Binding-site contacts:
Ligand atom C27 contacts residue EDO1 of chain 1.T at 3.3 Å.
Ligand atom C12 contacts residue VAL242 of chain 1.A at 3.8 Å (hydrophobic).
Ligand atom C23 contacts residue TYR18 of chain 1.B at 3.7 Å (hydrophobic).
Ligand atom C12 contacts residue HIS191 of chain 1.A at 3.4 Å.
Ligand atom C21 contacts residue PHE193 of chain 1.A at 3.3 Å (hydrophobic).
Ligand atom O18 contacts residue ILE351 of chain 1.A at 3.8 Å.
Ligand atom C25 contacts residue EDO1 of chain 1.T at 3.5 Å.
Ligand atom C20 contacts residue ALA244 of chain 1.A at 3.5 Å (hydrophobic).
Ligand atom C20 contacts residue ARG311 of chain 1.A at 3.4 Å.
Ligand atom C25 contacts residue ARG196 of chain 1.A at 3.5 Å.
Ligand atom C17 contacts residue PHE193 of chain 1.A at 3.6 Å (hydrophobic).
Ligand atom O18 contacts residue PHE193 of chain 1.A at 3.7 Å.
Ligand atom C24 contacts residue ASP219 of chain 1.A at 3.5 Å.
Ligand atom C21 contacts residue ARG311 of chain 1.A at 3.8 Å.
Ligand atom C6 contacts residue PRO273 of chain 1.A at 3.8 Å (hydrophobic).
Ligand atom C15 contacts residue ILE351 of chain 1.A at 3.7 Å (hydrophobic).
Ligand atom O8 contacts residue ALA379 of chain 1.A at 3.6 Å.
Ligand atom C1 contacts residue VAL242 of chain 1.A at 3.7 Å (hydrophobic).
Ligand atom C14 contacts residue SER275 of chain 1.A at 3.6 Å.
Ligand atom C11 contacts residue HIS191 of chain 1.A at 3.4 Å.
Ligand atom C13 contacts residue VAL242 of chain 1.A at 3.7 Å (hydrophobic).
Ligand atom C22 contacts residue PHE193 of chain 1.A at 3.6 Å (hydrophobic).
Ligand atom C23 contacts residue ASP219 of chain 1.A at 3.4 Å.
Ligand atom C20 contacts residue TYR18 of chain 1.B at 3.5 Å (hydrophobic).
Ligand atom N26 contacts residue EDO1 of chain 1.T at 2.6 Å (h-bond).
Ligand atom C17 contacts residue SER275 of chain 1.A at 3.6 Å.
Ligand atom N26 contacts residue ARG196 of chain 1.A at 3.8 Å.
Ligand atom C20 contacts residue ALA245 of chain 1.A at 3.7 Å (hydrophobic).
Ligand atom O9 contacts residue ALA379 of chain 1.A at 3.6 Å.
Ligand atom O18 contacts residue SER275 of chain 1.A at 2.8 Å (h-bond).
Ligand atom C19 contacts residue ALA244 of chain 1.A at 3.5 Å (hydrophobic).
Ligand atom C27 contacts residue ARG311 of chain 1.A at 3.6 Å.
Ligand atom C17 contacts residue ALA244 of chain 1.A at 3.8 Å (hydrophobic).
Ligand atom C27 contacts residue PHE193 of chain 1.A at 3.4 Å (hydrophobic).
Ligand atom C25 contacts residue PHE193 of chain 1.A at 3.8 Å (hydrophobic).
Ligand atom C24 contacts residue TYR18 of chain 1.B at 3.4 Å (hydrophobic).
Ligand atom C14 contacts residue ILE351 of chain 1.A at 3.7 Å (hydrophobic).
Ligand atom C23 contacts residue PHE193 of chain 1.A at 3.7 Å (hydrophobic).
Ligand atom O9 contacts residue TYR188 of chain 1.A at 3.0 Å (h-bond).
Ligand atom N26 contacts residue PHE193 of chain 1.A at 3.7 Å.

Sequence of chain 1.A:
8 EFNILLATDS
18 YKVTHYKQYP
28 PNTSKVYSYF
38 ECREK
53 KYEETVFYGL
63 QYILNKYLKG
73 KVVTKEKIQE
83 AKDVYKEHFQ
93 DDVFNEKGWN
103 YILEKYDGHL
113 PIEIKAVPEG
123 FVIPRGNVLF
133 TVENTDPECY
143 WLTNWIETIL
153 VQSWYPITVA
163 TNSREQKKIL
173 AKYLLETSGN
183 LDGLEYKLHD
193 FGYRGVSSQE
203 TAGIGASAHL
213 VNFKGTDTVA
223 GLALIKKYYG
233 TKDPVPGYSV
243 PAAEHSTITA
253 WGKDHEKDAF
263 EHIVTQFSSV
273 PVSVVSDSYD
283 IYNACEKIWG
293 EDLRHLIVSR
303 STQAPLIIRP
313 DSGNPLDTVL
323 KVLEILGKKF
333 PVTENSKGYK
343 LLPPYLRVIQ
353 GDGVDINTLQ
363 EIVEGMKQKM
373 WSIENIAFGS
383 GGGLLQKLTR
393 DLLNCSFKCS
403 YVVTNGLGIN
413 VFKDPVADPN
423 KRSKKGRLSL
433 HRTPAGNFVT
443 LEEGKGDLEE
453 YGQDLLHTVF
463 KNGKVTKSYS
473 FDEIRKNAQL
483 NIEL

A protein and the small-molecule ligand that binds it are described below.
Small molecule (SMILES): O=C(Nc1ccc(S(=O)(=O)c2ccccc2)cc1)[C@H]1C[C@@H]1c1cccnc1

Sequence of chain 1.B:
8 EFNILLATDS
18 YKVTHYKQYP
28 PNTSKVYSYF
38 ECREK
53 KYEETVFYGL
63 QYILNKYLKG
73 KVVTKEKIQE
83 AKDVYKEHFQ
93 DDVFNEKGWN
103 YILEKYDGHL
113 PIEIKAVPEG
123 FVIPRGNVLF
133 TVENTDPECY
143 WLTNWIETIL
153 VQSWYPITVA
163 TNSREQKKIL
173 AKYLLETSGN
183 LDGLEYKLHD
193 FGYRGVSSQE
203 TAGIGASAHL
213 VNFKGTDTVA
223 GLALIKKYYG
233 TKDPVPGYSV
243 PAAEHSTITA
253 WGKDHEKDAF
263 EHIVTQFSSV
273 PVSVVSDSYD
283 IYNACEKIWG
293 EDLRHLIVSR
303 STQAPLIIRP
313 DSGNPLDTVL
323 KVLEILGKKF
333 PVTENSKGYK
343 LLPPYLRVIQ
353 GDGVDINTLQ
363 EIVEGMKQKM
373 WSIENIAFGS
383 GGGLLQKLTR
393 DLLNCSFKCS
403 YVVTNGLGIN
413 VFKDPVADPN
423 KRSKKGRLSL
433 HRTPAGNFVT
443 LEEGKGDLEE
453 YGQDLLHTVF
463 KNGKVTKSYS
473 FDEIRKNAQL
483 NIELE